Binding-site contacts:
Ligand atom C4 contacts residue ASN339 of chain 1.C at 4.2 Å.
Ligand atom C1 contacts residue ASN339 of chain 1.C at 1.4 Å.
Ligand atom O6 contacts residue ASN339 of chain 1.C at 4.5 Å.
Ligand atom O6 contacts residue SER341 of chain 1.C at 4.1 Å.
Ligand atom C6 contacts residue SER341 of chain 1.C at 3.9 Å.
Ligand atom C8 contacts residue ASN339 of chain 1.C at 4.0 Å.
Ligand atom O7 contacts residue ASN339 of chain 1.C at 3.4 Å (h-bond).
Ligand atom C8 contacts residue GLY331 of chain 1.C at 4.5 Å.
Ligand atom N2 contacts residue ASN339 of chain 1.C at 3.0 Å (h-bond).
Ligand atom O5 contacts residue ASN339 of chain 1.C at 2.4 Å (h-bond).
Ligand atom C7 contacts residue ASN339 of chain 1.C at 3.4 Å.
Ligand atom C7 contacts residue PHE330 of chain 1.C at 4.1 Å (hydrophobic).
Ligand atom O6 contacts residue ILE342 of chain 1.C at 3.9 Å.
Ligand atom O7 contacts residue GLY331 of chain 1.C at 4.3 Å.
Ligand atom C3 contacts residue ASN339 of chain 1.C at 3.8 Å.
Ligand atom C1 contacts residue SER341 of chain 1.C at 3.8 Å.
Ligand atom C8 contacts residue PHE330 of chain 1.C at 3.4 Å (hydrophobic).
Ligand atom C5 contacts residue ASN339 of chain 1.C at 3.7 Å.
Ligand atom O7 contacts residue PHE330 of chain 1.C at 4.5 Å.
Ligand atom O5 contacts residue SER341 of chain 1.C at 3.6 Å.
Ligand atom C5 contacts residue SER341 of chain 1.C at 3.7 Å.
Ligand atom C2 contacts residue ASN339 of chain 1.C at 2.5 Å.
Ligand atom C8 contacts residue THR332 of chain 1.C at 4.2 Å.

The protein below binds the small molecule below.
Small molecule (SMILES): CC(=O)N[C@@H]1[C@@H](O)[C@H](O)[C@@H](CO)O[C@H]1O

Sequence of chain 1.C:
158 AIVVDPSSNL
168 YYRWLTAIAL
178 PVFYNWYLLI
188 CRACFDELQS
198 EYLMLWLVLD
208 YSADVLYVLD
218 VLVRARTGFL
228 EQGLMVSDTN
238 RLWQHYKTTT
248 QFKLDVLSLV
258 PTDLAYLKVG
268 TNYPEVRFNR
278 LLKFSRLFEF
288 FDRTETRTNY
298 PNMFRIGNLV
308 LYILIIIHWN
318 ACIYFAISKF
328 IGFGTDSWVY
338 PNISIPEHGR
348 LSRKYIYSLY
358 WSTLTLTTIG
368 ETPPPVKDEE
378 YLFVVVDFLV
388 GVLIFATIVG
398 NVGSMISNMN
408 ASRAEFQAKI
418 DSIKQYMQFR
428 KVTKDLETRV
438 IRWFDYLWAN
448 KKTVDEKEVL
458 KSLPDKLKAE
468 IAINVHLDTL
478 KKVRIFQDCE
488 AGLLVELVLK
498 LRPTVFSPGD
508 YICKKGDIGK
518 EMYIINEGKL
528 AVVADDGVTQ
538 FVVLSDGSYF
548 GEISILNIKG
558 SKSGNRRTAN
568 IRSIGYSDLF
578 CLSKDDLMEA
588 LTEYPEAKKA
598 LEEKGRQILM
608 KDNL